Binding-site contacts:
Ligand atom C3 contacts residue PRO7 of chain 1.A at 3.8 Å (hydrophobic).
Ligand atom C8 contacts residue ARG8 of chain 1.A at 3.9 Å.
Ligand atom C3 contacts residue ASN208 of chain 1.A at 3.8 Å.
Ligand atom C7 contacts residue ARG8 of chain 1.A at 4.5 Å.
Ligand atom C1 contacts residue TYR6 of chain 1.A at 4.2 Å (hydrophobic).
Ligand atom N2 contacts residue ASN208 of chain 1.A at 2.9 Å (h-bond).
Ligand atom C7 contacts residue PRO7 of chain 1.A at 3.6 Å (hydrophobic).
Ligand atom C4 contacts residue ASN208 of chain 1.A at 4.2 Å.
Ligand atom C8 contacts residue ASN208 of chain 1.A at 4.5 Å.
Ligand atom O6 contacts residue TYR6 of chain 1.A at 3.8 Å.
Ligand atom C1 contacts residue ASN208 of chain 1.A at 1.5 Å.
Ligand atom C8 contacts residue PRO7 of chain 1.A at 3.7 Å (hydrophobic).
Ligand atom C2 contacts residue PRO7 of chain 1.A at 3.6 Å (hydrophobic).
Ligand atom C7 contacts residue ASN208 of chain 1.A at 3.4 Å.
Ligand atom C6 contacts residue TYR6 of chain 1.A at 4.4 Å (hydrophobic).
Ligand atom N2 contacts residue PRO7 of chain 1.A at 2.8 Å (h-bond).
Ligand atom O3 contacts residue PRO7 of chain 1.A at 4.4 Å.
Ligand atom C1 contacts residue PRO7 of chain 1.A at 3.7 Å (hydrophobic).
Ligand atom N2 contacts residue ARG8 of chain 1.A at 4.0 Å.
Ligand atom O5 contacts residue ASN208 of chain 1.A at 2.4 Å (h-bond).
Ligand atom C5 contacts residue ASN208 of chain 1.A at 3.7 Å.
Ligand atom C8 contacts residue LEU9 of chain 1.A at 4.1 Å (hydrophobic).
Ligand atom C2 contacts residue ASN208 of chain 1.A at 2.4 Å.
Ligand atom C8 contacts residue ARG280 of chain 1.A at 4.2 Å.
Ligand atom O7 contacts residue ASN208 of chain 1.A at 3.5 Å (h-bond).
Ligand atom C5 contacts residue TYR6 of chain 1.A at 4.1 Å (hydrophobic).
Ligand atom O5 contacts residue TYR6 of chain 1.A at 4.0 Å.

Sequence of chain 1.A:
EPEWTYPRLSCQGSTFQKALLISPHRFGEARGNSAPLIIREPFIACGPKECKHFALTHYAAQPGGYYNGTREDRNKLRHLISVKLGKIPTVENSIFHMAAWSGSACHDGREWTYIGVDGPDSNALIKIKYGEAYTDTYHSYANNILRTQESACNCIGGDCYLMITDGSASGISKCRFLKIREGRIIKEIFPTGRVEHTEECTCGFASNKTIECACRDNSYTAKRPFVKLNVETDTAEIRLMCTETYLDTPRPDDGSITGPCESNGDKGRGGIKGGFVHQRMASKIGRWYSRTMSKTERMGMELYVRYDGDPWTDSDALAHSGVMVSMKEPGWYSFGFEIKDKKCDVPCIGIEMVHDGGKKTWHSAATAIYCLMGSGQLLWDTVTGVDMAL

A small-molecule ligand and the protein it binds are described below.
Small molecule (SMILES): CC(=O)N[C@@H]1[C@@H](O)[C@H](O)[C@@H](CO)O[C@H]1O